A small-molecule ligand and the protein it binds are described below.
Small molecule (SMILES): O=c1[nH]cnc2nc[nH]c12

Binding-site contacts:
Ligand atom C5 contacts residue THR191 of chain 1.B at 3.8 Å.
Ligand atom C6 contacts residue TYR72 of chain 1.B at 4.3 Å (hydrophobic).
Ligand atom N3 contacts residue ASP274 of chain 1.B at 4.0 Å.
Ligand atom C2 contacts residue PHE220 of chain 1.B at 3.6 Å (hydrophobic).
Ligand atom N9 contacts residue TYR72 of chain 1.B at 3.2 Å.
Ligand atom O6 contacts residue SER123 of chain 1.B at 4.1 Å.
Ligand atom N1 contacts residue ARG189 of chain 1.B at 3.9 Å.
Ligand atom N7 contacts residue TYR72 of chain 1.B at 3.7 Å.
Ligand atom O6 contacts residue THR191 of chain 1.B at 4.0 Å.
Ligand atom N3 contacts residue TYR72 of chain 1.B at 3.3 Å.
Ligand atom N1 contacts residue PHE220 of chain 1.B at 3.5 Å.
Ligand atom N9 contacts residue ARG195 of chain 1.B at 4.1 Å.
Ligand atom C8 contacts residue ASP274 of chain 1.B at 3.6 Å.
Ligand atom N9 contacts residue PHE220 of chain 1.B at 3.5 Å.
Ligand atom C6 contacts residue PHE220 of chain 1.B at 3.2 Å (hydrophobic).
Ligand atom N3 contacts residue PHE220 of chain 1.B at 3.6 Å.
Ligand atom N7 contacts residue THR191 of chain 1.B at 2.7 Å (h-bond).
Ligand atom O6 contacts residue PHE73 of chain 1.B at 3.9 Å.
Ligand atom C2 contacts residue ALA70 of chain 1.B at 4.3 Å (hydrophobic).
Ligand atom C8 contacts residue ARG195 of chain 1.B at 3.3 Å.
Ligand atom C2 contacts residue PHE73 of chain 1.B at 4.1 Å (hydrophobic).
Ligand atom C5 contacts residue TYR72 of chain 1.B at 3.6 Å (hydrophobic).
Ligand atom C4 contacts residue PHE220 of chain 1.B at 3.4 Å (hydrophobic).
Ligand atom N7 contacts residue PHE220 of chain 1.B at 3.1 Å.
Ligand atom C2 contacts residue TYR72 of chain 1.B at 4.2 Å (hydrophobic).
Ligand atom N1 contacts residue PHE73 of chain 1.B at 3.6 Å.
Ligand atom C8 contacts residue THR191 of chain 1.B at 3.4 Å.
Ligand atom C5 contacts residue PHE220 of chain 1.B at 3.3 Å (hydrophobic).
Ligand atom C6 contacts residue ARG189 of chain 1.B at 3.8 Å.
Ligand atom C4 contacts residue ASP274 of chain 1.B at 3.7 Å.
Ligand atom C6 contacts residue THR191 of chain 1.B at 4.3 Å.
Ligand atom C6 contacts residue PHE73 of chain 1.B at 3.9 Å (hydrophobic).
Ligand atom C4 contacts residue TYR72 of chain 1.B at 3.3 Å (hydrophobic).
Ligand atom O6 contacts residue ARG189 of chain 1.B at 3.0 Å (salt-bridge).
Ligand atom N7 contacts residue ARG195 of chain 1.B at 4.3 Å.
Ligand atom C8 contacts residue PHE220 of chain 1.B at 3.4 Å (hydrophobic).
Ligand atom C8 contacts residue TYR72 of chain 1.B at 3.6 Å (hydrophobic).
Ligand atom O6 contacts residue PHE220 of chain 1.B at 3.3 Å.
Ligand atom N9 contacts residue ASP274 of chain 1.B at 2.7 Å (salt-bridge).

Sequence of chain 1.B:
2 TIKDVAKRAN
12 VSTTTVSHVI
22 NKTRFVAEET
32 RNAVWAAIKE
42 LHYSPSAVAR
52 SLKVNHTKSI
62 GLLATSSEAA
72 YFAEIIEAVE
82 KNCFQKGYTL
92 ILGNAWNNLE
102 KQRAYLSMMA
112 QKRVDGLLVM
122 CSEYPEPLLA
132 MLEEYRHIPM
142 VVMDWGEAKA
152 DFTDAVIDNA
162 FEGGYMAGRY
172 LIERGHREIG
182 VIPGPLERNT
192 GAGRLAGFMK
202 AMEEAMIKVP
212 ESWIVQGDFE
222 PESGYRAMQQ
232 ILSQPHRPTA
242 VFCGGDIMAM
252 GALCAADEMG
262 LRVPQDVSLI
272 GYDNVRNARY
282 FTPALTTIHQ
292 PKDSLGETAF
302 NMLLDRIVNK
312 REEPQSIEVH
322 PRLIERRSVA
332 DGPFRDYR